A protein and the small-molecule ligand that binds it are described below.
Small molecule (SMILES): NC[C@H](O)c1ccc(O)c(O)c1

Sequence of chain 1.A:
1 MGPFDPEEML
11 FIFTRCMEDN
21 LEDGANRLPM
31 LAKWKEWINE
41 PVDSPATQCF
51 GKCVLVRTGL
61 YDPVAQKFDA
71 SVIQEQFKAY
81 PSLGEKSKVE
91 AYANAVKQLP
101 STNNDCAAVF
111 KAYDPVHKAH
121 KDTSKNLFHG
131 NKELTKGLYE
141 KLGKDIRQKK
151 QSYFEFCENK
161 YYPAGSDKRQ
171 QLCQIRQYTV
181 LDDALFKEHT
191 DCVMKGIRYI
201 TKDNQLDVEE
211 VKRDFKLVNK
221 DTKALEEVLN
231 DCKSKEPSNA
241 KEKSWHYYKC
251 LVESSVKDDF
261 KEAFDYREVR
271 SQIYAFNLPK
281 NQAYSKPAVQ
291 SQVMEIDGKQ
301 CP

Binding-site contacts:
Ligand atom CAI contacts residue HIS189 of chain 1.A at 3.6 Å.
Ligand atom CAJ contacts residue PHE154 of chain 1.A at 4.0 Å (hydrophobic).
Ligand atom OAC contacts residue GLU158 of chain 1.A at 3.0 Å (salt-bridge).
Ligand atom OAD contacts residue ARG176 of chain 1.A at 2.7 Å (salt-bridge).
Ligand atom CAH contacts residue ARG176 of chain 1.A at 3.5 Å.
Ligand atom CAF contacts residue PHE264 of chain 1.A at 3.6 Å (hydrophobic).
Ligand atom CAH contacts residue GLU268 of chain 1.A at 3.2 Å.
Ligand atom CAI contacts residue TYR248 of chain 1.A at 4.2 Å (hydrophobic).
Ligand atom OAC contacts residue HIS189 of chain 1.A at 2.8 Å (h-bond).
Ligand atom CAJ contacts residue GLU158 of chain 1.A at 3.8 Å.
Ligand atom NAA contacts residue VAL293 of chain 1.A at 3.9 Å.
Ligand atom CAI contacts residue ILE175 of chain 1.A at 3.7 Å (hydrophobic).
Ligand atom CAK contacts residue PHE154 of chain 1.A at 3.8 Å (hydrophobic).
Ligand atom CAL contacts residue PHE154 of chain 1.A at 4.0 Å (hydrophobic).
Ligand atom OAB contacts residue HIS189 of chain 1.A at 2.7 Å (h-bond).
Ligand atom CAF contacts residue PHE154 of chain 1.A at 4.2 Å (hydrophobic).
Ligand atom NAA contacts residue ASP265 of chain 1.A at 3.1 Å (salt-bridge).
Ligand atom CAG contacts residue GLU158 of chain 1.A at 3.7 Å.
Ligand atom NAA contacts residue TYR178 of chain 1.A at 4.0 Å.
Ligand atom CAJ contacts residue ILE175 of chain 1.A at 3.6 Å (hydrophobic).
Ligand atom OAB contacts residue VAL193 of chain 1.A at 4.2 Å.
Ligand atom CAG contacts residue ARG176 of chain 1.A at 4.2 Å.
Ligand atom CAE contacts residue TYR248 of chain 1.A at 3.0 Å (hydrophobic).
Ligand atom NAA contacts residue GLU268 of chain 1.A at 2.6 Å (salt-bridge).
Ligand atom CAK contacts residue ILE175 of chain 1.A at 4.1 Å (hydrophobic).
Ligand atom CAJ contacts residue HIS189 of chain 1.A at 3.6 Å.
Ligand atom CAF contacts residue ILE175 of chain 1.A at 4.1 Å (hydrophobic).
Ligand atom CAL contacts residue ARG176 of chain 1.A at 4.0 Å.
Ligand atom CAF contacts residue TYR178 of chain 1.A at 4.0 Å (hydrophobic).
Ligand atom OAD contacts residue ILE175 of chain 1.A at 3.8 Å.
Ligand atom OAD contacts residue TYR178 of chain 1.A at 3.3 Å.
Ligand atom CAE contacts residue PHE264 of chain 1.A at 3.9 Å (hydrophobic).
Ligand atom CAG contacts residue PHE154 of chain 1.A at 3.5 Å (hydrophobic).
Ligand atom OAB contacts residue ILE175 of chain 1.A at 3.7 Å.
Ligand atom OAC contacts residue ILE175 of chain 1.A at 3.6 Å.
Ligand atom CAF contacts residue TYR248 of chain 1.A at 3.2 Å (hydrophobic).
Ligand atom OAB contacts residue PHE186 of chain 1.A at 4.2 Å.
Ligand atom NAA contacts residue ARG176 of chain 1.A at 3.7 Å.
Ligand atom CAH contacts residue PHE154 of chain 1.A at 3.9 Å (hydrophobic).
Ligand atom CAL contacts residue TYR178 of chain 1.A at 3.8 Å (hydrophobic).